Sequence of chain 2.B:
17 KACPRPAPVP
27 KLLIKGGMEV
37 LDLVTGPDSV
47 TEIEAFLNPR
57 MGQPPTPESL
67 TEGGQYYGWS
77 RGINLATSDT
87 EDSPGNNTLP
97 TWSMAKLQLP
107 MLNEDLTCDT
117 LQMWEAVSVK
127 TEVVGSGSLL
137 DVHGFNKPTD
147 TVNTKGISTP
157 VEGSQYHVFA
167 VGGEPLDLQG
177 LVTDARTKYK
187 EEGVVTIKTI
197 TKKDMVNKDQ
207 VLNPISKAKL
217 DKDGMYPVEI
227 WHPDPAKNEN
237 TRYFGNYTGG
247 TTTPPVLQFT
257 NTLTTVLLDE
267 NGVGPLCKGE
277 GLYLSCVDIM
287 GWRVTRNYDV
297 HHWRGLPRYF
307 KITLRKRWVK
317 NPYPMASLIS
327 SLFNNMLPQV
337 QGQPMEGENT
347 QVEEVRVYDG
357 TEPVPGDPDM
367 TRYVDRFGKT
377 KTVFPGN

Binding-site contacts:
Ligand atom C4 contacts residue HIS298 of chain 2.A at 3.6 Å.
Ligand atom C1 contacts residue GLY78 of chain 2.A at 4.2 Å.
Ligand atom C4 contacts residue VAL296 of chain 2.A at 4.2 Å (hydrophobic).
Ligand atom N5 contacts residue TYR72 of chain 2.A at 2.9 Å (h-bond).
Ligand atom C5 contacts residue TYR72 of chain 2.A at 3.7 Å (hydrophobic).
Ligand atom O4 contacts residue ASN80 of chain 2.A at 4.1 Å.
Ligand atom C11 contacts residue ASP85 of chain 2.B at 3.5 Å.
Ligand atom C11 contacts residue TYR72 of chain 2.A at 3.9 Å (hydrophobic).
Ligand atom C3 contacts residue GLY78 of chain 2.A at 3.7 Å.
Ligand atom C10 contacts residue TYR72 of chain 2.A at 3.8 Å (hydrophobic).
Ligand atom O3 contacts residue GLY78 of chain 2.A at 3.6 Å.
Ligand atom O4 contacts residue THR291 of chain 2.A at 3.5 Å.
Ligand atom O10 contacts residue ASN293 of chain 2.A at 4.3 Å.
Ligand atom C3 contacts residue GLY78 of chain 2.A at 4.2 Å.
Ligand atom C6 contacts residue ASN93 of chain 2.A at 3.1 Å.
Ligand atom O8 contacts residue TYR72 of chain 2.A at 3.9 Å.
Ligand atom C4 contacts residue GLY78 of chain 2.A at 3.6 Å.
Ligand atom C4 contacts residue ARG77 of chain 2.A at 4.3 Å.
Ligand atom O1A contacts residue GLY78 of chain 2.A at 3.4 Å (h-bond).
Ligand atom C3 contacts residue HIS298 of chain 2.A at 4.1 Å.
Ligand atom C3 contacts residue VAL296 of chain 2.A at 3.4 Å (hydrophobic).
Ligand atom O4 contacts residue GLY78 of chain 2.A at 3.3 Å.
Ligand atom C1 contacts residue TYR72 of chain 2.A at 4.1 Å (hydrophobic).
Ligand atom O4 contacts residue ILE79 of chain 2.A at 3.7 Å.
Ligand atom O1B contacts residue TYR72 of chain 2.A at 4.1 Å.
Ligand atom O4 contacts residue HIS298 of chain 2.A at 2.7 Å (h-bond).
Ligand atom C2 contacts residue GLY78 of chain 2.A at 4.1 Å.
Ligand atom O1A contacts residue ARG77 of chain 2.A at 3.1 Å.
Ligand atom O6 contacts residue ASN93 of chain 2.A at 2.9 Å (h-bond).
Ligand atom C6 contacts residue THR94 of chain 2.A at 3.9 Å.
Ligand atom C1 contacts residue ARG77 of chain 2.A at 3.5 Å.
Ligand atom C5 contacts residue ASN93 of chain 2.A at 3.6 Å.
Ligand atom C6 contacts residue TYR72 of chain 2.A at 3.9 Å (hydrophobic).
Ligand atom O4 contacts residue VAL296 of chain 2.A at 3.7 Å.
Ligand atom O4 contacts residue TYR72 of chain 2.A at 4.2 Å.
Ligand atom C3 contacts residue ARG77 of chain 2.A at 3.8 Å.
Ligand atom C4 contacts residue TYR72 of chain 2.A at 3.7 Å (hydrophobic).
Ligand atom O8 contacts residue ARG77 of chain 2.A at 3.3 Å (salt-bridge).
Ligand atom O1A contacts residue TYR72 of chain 2.A at 3.7 Å.
Ligand atom O1B contacts residue ARG77 of chain 2.A at 3.0 Å (salt-bridge).

This protein binds this small molecule.
Small molecule (SMILES): CC(=O)N[C@H]1[C@H]([C@H](O)[C@H](O)CO)O[C@@](O[C@H]2[C@@H](O)[C@@H](CO)O[C@@H](O[C@H]3[C@H](O)[C@@H](O)[C@H](O)O[C@@H]3CO)[C@@H]2O)(C(=O)O)C[C@@H]1O

Sequence of chain 2.A:
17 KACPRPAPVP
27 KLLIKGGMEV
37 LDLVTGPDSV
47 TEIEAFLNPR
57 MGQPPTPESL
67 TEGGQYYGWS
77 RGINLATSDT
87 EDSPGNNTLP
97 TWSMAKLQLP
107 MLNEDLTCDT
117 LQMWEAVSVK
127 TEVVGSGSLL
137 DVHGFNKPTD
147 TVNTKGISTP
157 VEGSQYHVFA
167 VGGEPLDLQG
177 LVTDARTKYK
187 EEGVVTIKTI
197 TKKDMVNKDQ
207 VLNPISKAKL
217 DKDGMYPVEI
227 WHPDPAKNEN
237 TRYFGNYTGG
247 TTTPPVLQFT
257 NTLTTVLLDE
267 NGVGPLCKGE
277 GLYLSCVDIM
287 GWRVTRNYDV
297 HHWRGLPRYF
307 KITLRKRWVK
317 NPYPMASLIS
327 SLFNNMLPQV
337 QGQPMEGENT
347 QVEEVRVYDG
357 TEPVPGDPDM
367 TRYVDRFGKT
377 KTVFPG